This protein binds this small molecule.
Small molecule (SMILES): NCCOP(=O)(O)O

Sequence of chain 1.C:
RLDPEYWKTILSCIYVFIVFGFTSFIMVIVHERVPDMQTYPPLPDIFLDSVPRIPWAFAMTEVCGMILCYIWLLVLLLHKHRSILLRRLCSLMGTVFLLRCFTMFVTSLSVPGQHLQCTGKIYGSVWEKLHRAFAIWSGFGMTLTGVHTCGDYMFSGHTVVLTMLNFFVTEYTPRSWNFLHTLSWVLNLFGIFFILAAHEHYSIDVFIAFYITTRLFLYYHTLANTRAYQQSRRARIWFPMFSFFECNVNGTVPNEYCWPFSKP

Binding-site contacts:
Ligand atom N contacts residue CYS150 of chain 1.C at 2.8 Å (h-bond).
Ligand atom CA contacts residue VAL147 of chain 1.C at 3.0 Å (hydrophobic).
Ligand atom N contacts residue HIS148 of chain 1.C at 3.6 Å.
Ligand atom CB contacts residue THR149 of chain 1.C at 3.8 Å.
Ligand atom CB contacts residue VAL147 of chain 1.C at 4.0 Å (hydrophobic).
Ligand atom CB contacts residue CYS150 of chain 1.C at 3.3 Å (hydrophobic).
Ligand atom N contacts residue GLY151 of chain 1.C at 4.4 Å.
Ligand atom CA contacts residue CYS150 of chain 1.C at 4.1 Å (hydrophobic).
Ligand atom O4 contacts residue VAL147 of chain 1.C at 3.9 Å.
Ligand atom P contacts residue VAL147 of chain 1.C at 4.0 Å.
Ligand atom CA contacts residue THR149 of chain 1.C at 3.7 Å.
Ligand atom O1 contacts residue VAL147 of chain 1.C at 4.3 Å.
Ligand atom N contacts residue VAL147 of chain 1.C at 3.7 Å.
Ligand atom O3 contacts residue THR119 of chain 1.C at 4.4 Å.
Ligand atom O2 contacts residue VAL147 of chain 1.C at 3.2 Å (h-bond).
Ligand atom N contacts residue THR149 of chain 1.C at 3.0 Å (h-bond).
Ligand atom O2 contacts residue THR149 of chain 1.C at 2.8 Å (h-bond).
Ligand atom P contacts residue THR149 of chain 1.C at 4.1 Å.
Ligand atom O4 contacts residue CYS150 of chain 1.C at 4.3 Å.
Ligand atom O4 contacts residue THR149 of chain 1.C at 4.3 Å.